Sequence of chain 1.A:
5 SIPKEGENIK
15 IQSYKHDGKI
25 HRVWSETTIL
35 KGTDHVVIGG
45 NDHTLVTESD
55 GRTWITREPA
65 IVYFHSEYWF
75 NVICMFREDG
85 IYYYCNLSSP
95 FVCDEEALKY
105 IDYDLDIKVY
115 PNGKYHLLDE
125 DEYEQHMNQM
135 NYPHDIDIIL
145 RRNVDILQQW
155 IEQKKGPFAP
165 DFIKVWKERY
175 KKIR

This small molecule binds to this protein.
Small molecule (SMILES): Nc1ncnc2c1ncn2[C@@H]1O[C@H](COP(=O)(O)OP(=O)(O)OP(O)(O)=S)[C@@H](O)[C@H]1O

Binding-site contacts:
Ligand atom N7 contacts residue ILE77 of chain 1.A at 3.5 Å.
Ligand atom O2G contacts residue HIS25 of chain 1.A at 2.8 Å (h-bond).
Ligand atom N6 contacts residue TRP28 of chain 1.A at 3.4 Å.
Ligand atom O1B contacts residue CA1 of chain 1.C at 2.2 Å.
Ligand atom C5' contacts residue TYR88 of chain 1.A at 3.7 Å (hydrophobic).
Ligand atom C6 contacts residue TRP28 of chain 1.A at 3.3 Å (hydrophobic).
Ligand atom PG contacts residue CA1 of chain 1.D at 3.5 Å.
Ligand atom O3G contacts residue ASP123 of chain 1.A at 3.0 Å (salt-bridge).
Ligand atom O3A contacts residue ARG26 of chain 1.A at 3.4 Å (salt-bridge).
Ligand atom N1 contacts residue TRP28 of chain 1.A at 3.6 Å.
Ligand atom N3 contacts residue ILE77 of chain 1.A at 3.8 Å.
Ligand atom C2 contacts residue ASN45 of chain 1.A at 3.2 Å.
Ligand atom O3' contacts residue ARG81 of chain 1.A at 3.5 Å (salt-bridge).
Ligand atom O4' contacts residue MET79 of chain 1.A at 3.6 Å.
Ligand atom O1A contacts residue ARG26 of chain 1.A at 3.4 Å (salt-bridge).
Ligand atom O3G contacts residue CA1 of chain 1.D at 2.2 Å.
Ligand atom O2G contacts residue CA1 of chain 1.D at 3.8 Å.
Ligand atom N7 contacts residue TRP28 of chain 1.A at 3.3 Å.
Ligand atom O3G contacts residue GLU126 of chain 1.A at 3.6 Å.
Ligand atom O1B contacts residue ASP110 of chain 1.A at 3.5 Å (salt-bridge).
Ligand atom C5 contacts residue TRP28 of chain 1.A at 3.3 Å (hydrophobic).
Ligand atom C4' contacts residue TYR88 of chain 1.A at 3.6 Å (hydrophobic).
Ligand atom O2' contacts residue TRP58 of chain 1.A at 3.4 Å.
Ligand atom O2G contacts residue ARG26 of chain 1.A at 3.4 Å (salt-bridge).
Ligand atom O2B contacts residue ASP110 of chain 1.A at 3.6 Å (salt-bridge).
Ligand atom O3G contacts residue ASP110 of chain 1.A at 3.4 Å (salt-bridge).
Ligand atom O1B contacts residue ASN90 of chain 1.A at 3.1 Å (h-bond).
Ligand atom N1 contacts residue ASN45 of chain 1.A at 3.0 Å (h-bond).
Ligand atom O3B contacts residue ARG26 of chain 1.A at 3.4 Å (salt-bridge).
Ligand atom PB contacts residue ARG26 of chain 1.A at 3.6 Å.
Ligand atom PB contacts residue CA1 of chain 1.C at 3.6 Å.
Ligand atom C5 contacts residue ILE77 of chain 1.A at 3.8 Å (hydrophobic).
Ligand atom N9 contacts residue ILE77 of chain 1.A at 3.8 Å.
Ligand atom O4' contacts residue TYR88 of chain 1.A at 3.7 Å.
Ligand atom N6 contacts residue ILE77 of chain 1.A at 3.8 Å.
Ligand atom S1G contacts residue ARG26 of chain 1.A at 3.7 Å.
Ligand atom O1B contacts residue ASP106 of chain 1.A at 3.6 Å (salt-bridge).
Ligand atom O1B contacts residue ARG26 of chain 1.A at 3.7 Å.
Ligand atom C8 contacts residue ILE77 of chain 1.A at 3.8 Å (hydrophobic).
Ligand atom C4 contacts residue ILE77 of chain 1.A at 3.5 Å (hydrophobic).